Binding-site contacts:
Ligand atom C2 contacts residue GLY627 of chain 1.I at 4.1 Å.
Ligand atom C4 contacts residue HIS630 of chain 1.C at 3.2 Å.
Ligand atom C6 contacts residue HIS628 of chain 1.I at 2.7 Å.
Ligand atom N1 contacts residue HIS630 of chain 1.C at 4.2 Å.
Ligand atom C6 contacts residue PHE629 of chain 1.I at 4.0 Å (hydrophobic).
Ligand atom N1 contacts residue TRP607 of chain 1.C at 4.5 Å.
Ligand atom O2 contacts residue ASP626 of chain 1.I at 3.6 Å (salt-bridge).
Ligand atom O2 contacts residue GLY627 of chain 1.I at 3.4 Å.
Ligand atom C4 contacts residue HIS628 of chain 1.I at 4.5 Å.
Ligand atom N4 contacts residue PRO631 of chain 1.C at 4.4 Å.
Ligand atom N4 contacts residue PHE629 of chain 1.C at 4.4 Å.
Ligand atom C2 contacts residue HIS628 of chain 1.I at 3.3 Å.
Ligand atom C5 contacts residue HIS628 of chain 1.I at 3.9 Å.
Ligand atom N4 contacts residue HIS630 of chain 1.C at 3.0 Å.
Ligand atom C5 contacts residue HIS630 of chain 1.C at 4.3 Å.
Ligand atom N1 contacts residue PHE629 of chain 1.I at 4.2 Å.
Ligand atom C5 contacts residue PHE629 of chain 1.C at 4.0 Å (hydrophobic).
Ligand atom C2 contacts residue HIS630 of chain 1.C at 3.2 Å.
Ligand atom N3 contacts residue HIS628 of chain 1.I at 4.3 Å.
Ligand atom O2 contacts residue HIS630 of chain 1.C at 3.5 Å.
Ligand atom N3 contacts residue HIS630 of chain 1.C at 2.6 Å (h-bond).
Ligand atom N1 contacts residue HIS628 of chain 1.I at 2.3 Å (h-bond).
Ligand atom O2 contacts residue HIS628 of chain 1.I at 3.4 Å (h-bond).

A small-molecule ligand and the protein it binds are described below.
Small molecule (SMILES): Nc1ccnc(=O)[nH]1

Sequence of chain 1.C:
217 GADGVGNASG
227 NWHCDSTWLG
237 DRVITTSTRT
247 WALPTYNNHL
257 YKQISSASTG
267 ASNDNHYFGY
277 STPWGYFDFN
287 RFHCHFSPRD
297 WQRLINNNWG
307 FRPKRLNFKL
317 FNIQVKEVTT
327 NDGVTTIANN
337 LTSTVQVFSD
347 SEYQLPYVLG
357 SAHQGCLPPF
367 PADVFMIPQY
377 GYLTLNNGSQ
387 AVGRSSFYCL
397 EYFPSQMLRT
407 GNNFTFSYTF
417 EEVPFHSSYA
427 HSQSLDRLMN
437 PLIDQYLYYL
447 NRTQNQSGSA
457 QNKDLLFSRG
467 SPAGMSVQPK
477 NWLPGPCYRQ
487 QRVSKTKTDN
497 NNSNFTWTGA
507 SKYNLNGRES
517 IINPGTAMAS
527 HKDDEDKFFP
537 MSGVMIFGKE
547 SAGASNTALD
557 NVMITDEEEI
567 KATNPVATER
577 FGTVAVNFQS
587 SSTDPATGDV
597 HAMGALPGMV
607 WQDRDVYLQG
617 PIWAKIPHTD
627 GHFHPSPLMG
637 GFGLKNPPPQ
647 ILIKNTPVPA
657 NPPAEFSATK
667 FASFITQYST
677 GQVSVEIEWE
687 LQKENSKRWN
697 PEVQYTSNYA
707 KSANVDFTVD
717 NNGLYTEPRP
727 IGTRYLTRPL

Sequence of chain 1.I:
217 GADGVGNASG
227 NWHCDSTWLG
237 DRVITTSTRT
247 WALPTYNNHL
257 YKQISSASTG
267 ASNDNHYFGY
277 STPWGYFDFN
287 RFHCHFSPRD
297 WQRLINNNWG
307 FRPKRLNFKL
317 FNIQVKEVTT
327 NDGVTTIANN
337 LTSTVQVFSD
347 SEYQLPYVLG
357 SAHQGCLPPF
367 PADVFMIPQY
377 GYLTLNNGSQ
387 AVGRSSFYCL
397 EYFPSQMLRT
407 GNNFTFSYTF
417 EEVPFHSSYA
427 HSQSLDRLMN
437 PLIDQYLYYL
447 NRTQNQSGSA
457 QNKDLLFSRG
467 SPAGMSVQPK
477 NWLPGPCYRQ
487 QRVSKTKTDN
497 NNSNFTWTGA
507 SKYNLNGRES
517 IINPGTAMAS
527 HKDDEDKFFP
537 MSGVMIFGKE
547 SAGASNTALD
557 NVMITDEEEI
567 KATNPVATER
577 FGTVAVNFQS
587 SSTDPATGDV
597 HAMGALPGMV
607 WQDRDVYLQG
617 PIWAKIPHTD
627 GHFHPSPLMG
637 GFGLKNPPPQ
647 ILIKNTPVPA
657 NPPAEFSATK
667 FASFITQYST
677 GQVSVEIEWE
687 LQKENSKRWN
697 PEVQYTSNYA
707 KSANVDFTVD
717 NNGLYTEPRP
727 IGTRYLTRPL